Binding-site contacts:
Ligand atom N contacts residue CYS145 of chain 1.A at 3.5 Å (h-bond).
Ligand atom C contacts residue GLN189 of chain 1.A at 3.5 Å.
Ligand atom C7 contacts residue CYS145 of chain 1.A at 3.9 Å (hydrophobic).
Ligand atom C12 contacts residue LEU141 of chain 1.A at 3.8 Å (hydrophobic).
Ligand atom C12 contacts residue ASN142 of chain 1.A at 3.9 Å.
Ligand atom C3 contacts residue MET165 of chain 1.A at 3.8 Å (hydrophobic).
Ligand atom C11 contacts residue GLU166 of chain 1.A at 3.9 Å.
Ligand atom O1 contacts residue MET165 of chain 1.A at 3.3 Å.
Ligand atom O contacts residue GLN189 of chain 1.A at 3.3 Å.
Ligand atom C9 contacts residue SER144 of chain 1.A at 4.0 Å.
Ligand atom C7 contacts residue HIS164 of chain 1.A at 4.0 Å.
Ligand atom N1 contacts residue SER144 of chain 1.A at 3.8 Å.
Ligand atom C13 contacts residue ASN142 of chain 1.A at 3.8 Å.
Ligand atom O contacts residue MET49 of chain 1.A at 3.8 Å.
Ligand atom C11 contacts residue LEU141 of chain 1.A at 3.6 Å (hydrophobic).
Ligand atom C8 contacts residue LEU141 of chain 1.A at 4.0 Å (hydrophobic).
Ligand atom C6 contacts residue CYS145 of chain 1.A at 3.9 Å (hydrophobic).
Ligand atom CL contacts residue MET165 of chain 1.A at 3.9 Å.
Ligand atom CL contacts residue HIS41 of chain 1.A at 3.9 Å.
Ligand atom C2 contacts residue MET49 of chain 1.A at 3.4 Å (hydrophobic).
Ligand atom CL contacts residue MET49 of chain 1.A at 3.7 Å.
Ligand atom C4 contacts residue HIS41 of chain 1.A at 3.9 Å.
Ligand atom C10 contacts residue GLU166 of chain 1.A at 3.5 Å.
Ligand atom C10 contacts residue LEU141 of chain 1.A at 3.9 Å (hydrophobic).
Ligand atom C9 contacts residue GLU166 of chain 1.A at 3.7 Å.
Ligand atom C11 contacts residue ASN142 of chain 1.A at 4.0 Å.
Ligand atom C9 contacts residue HIS163 of chain 1.A at 3.3 Å.
Ligand atom C4 contacts residue MET165 of chain 1.A at 3.8 Å (hydrophobic).
Ligand atom N1 contacts residue HIS163 of chain 1.A at 2.9 Å (h-bond).
Ligand atom C3 contacts residue MET49 of chain 1.A at 3.7 Å (hydrophobic).
Ligand atom C9 contacts residue MET165 of chain 1.A at 4.0 Å (hydrophobic).
Ligand atom C4 contacts residue HIS164 of chain 1.A at 3.5 Å.
Ligand atom C11 contacts residue PHE140 of chain 1.A at 3.6 Å (hydrophobic).
Ligand atom N1 contacts residue GLU166 of chain 1.A at 3.6 Å.
Ligand atom CL contacts residue ASP187 of chain 1.A at 3.4 Å.
Ligand atom O1 contacts residue GLU166 of chain 1.A at 3.2 Å (salt-bridge).
Ligand atom CL contacts residue ARG188 of chain 1.A at 3.9 Å.
Ligand atom N1 contacts residue PHE140 of chain 1.A at 3.5 Å.
Ligand atom C10 contacts residue PHE140 of chain 1.A at 3.1 Å (hydrophobic).
Ligand atom O1 contacts residue HIS164 of chain 1.A at 4.0 Å.

The protein below binds the small molecule below.
Small molecule (SMILES): COc1cc(Cl)cc(CC(=O)Nc2cnccc2C)c1

Sequence of chain 1.A:
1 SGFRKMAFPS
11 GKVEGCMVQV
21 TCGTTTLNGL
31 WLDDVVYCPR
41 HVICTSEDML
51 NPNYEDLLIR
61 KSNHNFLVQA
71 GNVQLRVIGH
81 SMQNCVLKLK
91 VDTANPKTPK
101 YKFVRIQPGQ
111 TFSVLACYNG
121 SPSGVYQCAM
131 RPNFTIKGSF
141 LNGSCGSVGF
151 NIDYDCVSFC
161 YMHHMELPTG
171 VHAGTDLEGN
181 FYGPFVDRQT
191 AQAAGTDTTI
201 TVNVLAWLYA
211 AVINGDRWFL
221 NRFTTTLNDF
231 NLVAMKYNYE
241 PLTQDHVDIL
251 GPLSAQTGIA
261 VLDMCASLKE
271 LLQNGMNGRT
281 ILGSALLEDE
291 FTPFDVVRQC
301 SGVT

Sequence of chain 2.A:
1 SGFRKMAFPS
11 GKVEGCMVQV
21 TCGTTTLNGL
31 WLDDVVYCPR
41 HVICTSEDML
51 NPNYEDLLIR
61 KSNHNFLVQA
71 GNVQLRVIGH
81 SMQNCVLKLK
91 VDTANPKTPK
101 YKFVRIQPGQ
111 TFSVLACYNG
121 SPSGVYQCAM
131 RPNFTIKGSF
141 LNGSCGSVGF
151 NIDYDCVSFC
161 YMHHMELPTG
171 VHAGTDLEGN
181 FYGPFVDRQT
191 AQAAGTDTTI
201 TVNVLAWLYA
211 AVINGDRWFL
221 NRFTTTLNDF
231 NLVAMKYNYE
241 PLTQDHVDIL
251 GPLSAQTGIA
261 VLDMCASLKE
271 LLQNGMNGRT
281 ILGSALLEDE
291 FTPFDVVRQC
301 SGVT